Sequence of chain 1.B:
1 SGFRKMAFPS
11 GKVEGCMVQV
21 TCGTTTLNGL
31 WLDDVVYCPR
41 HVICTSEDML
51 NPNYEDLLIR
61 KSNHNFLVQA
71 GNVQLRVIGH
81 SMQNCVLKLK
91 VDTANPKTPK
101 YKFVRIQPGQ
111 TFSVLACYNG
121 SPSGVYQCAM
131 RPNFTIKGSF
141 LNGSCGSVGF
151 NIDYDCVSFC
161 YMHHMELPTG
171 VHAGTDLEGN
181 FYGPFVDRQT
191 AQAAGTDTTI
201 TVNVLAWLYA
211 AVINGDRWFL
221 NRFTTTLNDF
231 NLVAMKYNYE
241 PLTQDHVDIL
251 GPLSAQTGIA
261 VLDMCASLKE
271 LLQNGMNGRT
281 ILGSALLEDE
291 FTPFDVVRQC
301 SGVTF

Binding-site contacts:
Ligand atom O01 contacts residue HIS41 of chain 1.B at 4.2 Å.
Ligand atom C07 contacts residue GLN192 of chain 1.B at 4.2 Å.
Ligand atom C07 contacts residue DMS1 of chain 1.J at 3.6 Å.
Ligand atom C11 contacts residue HIS164 of chain 1.B at 4.2 Å.
Ligand atom C12 contacts residue MET49 of chain 1.B at 3.5 Å (hydrophobic).
Ligand atom C11 contacts residue HIS41 of chain 1.B at 3.8 Å.
Ligand atom C11 contacts residue MET49 of chain 1.B at 3.8 Å (hydrophobic).
Ligand atom C06 contacts residue GLN189 of chain 1.B at 4.2 Å.
Ligand atom C03 contacts residue MET49 of chain 1.B at 3.7 Å (hydrophobic).
Ligand atom C08 contacts residue GLN192 of chain 1.B at 4.0 Å.
Ligand atom C07 contacts residue ARG188 of chain 1.B at 3.0 Å.
Ligand atom CL10 contacts residue ASP187 of chain 1.B at 3.5 Å.
Ligand atom O01 contacts residue DMS1 of chain 1.J at 3.5 Å.
Ligand atom C04 contacts residue MET49 of chain 1.B at 3.8 Å (hydrophobic).
Ligand atom C06 contacts residue ARG188 of chain 1.B at 3.9 Å.
Ligand atom C08 contacts residue ARG188 of chain 1.B at 3.6 Å.
Ligand atom C04 contacts residue DMS1 of chain 1.J at 3.4 Å.
Ligand atom CL10 contacts residue HIS41 of chain 1.B at 3.8 Å.
Ligand atom C09 contacts residue MET49 of chain 1.B at 4.3 Å (hydrophobic).
Ligand atom C02 contacts residue DMS1 of chain 1.J at 4.2 Å.
Ligand atom C03 contacts residue DMS1 of chain 1.J at 3.6 Å.
Ligand atom C02 contacts residue MET49 of chain 1.B at 4.2 Å (hydrophobic).
Ligand atom C07 contacts residue GLN189 of chain 1.B at 4.0 Å.
Ligand atom C08 contacts residue VAL186 of chain 1.B at 3.6 Å (hydrophobic).
Ligand atom C09 contacts residue MET165 of chain 1.B at 3.6 Å (hydrophobic).
Ligand atom C06 contacts residue DMS1 of chain 1.J at 3.6 Å.
Ligand atom S05 contacts residue DMS1 of chain 1.J at 3.7 Å.
Ligand atom C09 contacts residue ARG188 of chain 1.B at 4.2 Å.
Ligand atom C09 contacts residue ASP187 of chain 1.B at 3.8 Å.
Ligand atom C08 contacts residue DMS1 of chain 1.J at 4.1 Å.
Ligand atom S05 contacts residue GLN189 of chain 1.B at 3.5 Å.
Ligand atom C08 contacts residue MET165 of chain 1.B at 3.5 Å (hydrophobic).
Ligand atom CL10 contacts residue HIS164 of chain 1.B at 3.7 Å.
Ligand atom CL10 contacts residue PHE181 of chain 1.B at 4.1 Å.
Ligand atom CL10 contacts residue MET165 of chain 1.B at 3.6 Å.
Ligand atom C12 contacts residue DMS1 of chain 1.J at 3.9 Å.
Ligand atom C11 contacts residue MET165 of chain 1.B at 4.2 Å (hydrophobic).
Ligand atom C06 contacts residue MET49 of chain 1.B at 3.8 Å (hydrophobic).
Ligand atom C08 contacts residue ASP187 of chain 1.B at 3.8 Å.
Ligand atom C02 contacts residue HIS41 of chain 1.B at 3.9 Å.

This small molecule binds to this protein.
Small molecule (SMILES): OCc1csc2ccc(Cl)cc12